This small molecule binds to this protein.
Small molecule (SMILES): NCc1c[nH]c2nc(N)[nH]c(=O)c12

Sequence of chain 1.A:
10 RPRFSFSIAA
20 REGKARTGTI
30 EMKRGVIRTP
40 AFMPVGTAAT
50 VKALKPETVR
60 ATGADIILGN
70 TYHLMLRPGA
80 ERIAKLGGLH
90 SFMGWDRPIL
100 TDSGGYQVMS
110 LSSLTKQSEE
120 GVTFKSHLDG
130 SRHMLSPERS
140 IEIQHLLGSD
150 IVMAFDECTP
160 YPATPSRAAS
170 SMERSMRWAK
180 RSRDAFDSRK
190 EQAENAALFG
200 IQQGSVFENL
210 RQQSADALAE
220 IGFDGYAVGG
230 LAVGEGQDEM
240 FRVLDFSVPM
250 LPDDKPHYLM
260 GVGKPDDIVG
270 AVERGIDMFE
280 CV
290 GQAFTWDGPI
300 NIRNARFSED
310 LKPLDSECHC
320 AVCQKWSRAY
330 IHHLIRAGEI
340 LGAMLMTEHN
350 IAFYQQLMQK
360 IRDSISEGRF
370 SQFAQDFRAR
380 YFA

Binding-site contacts:
Ligand atom C7 contacts residue MET259 of chain 1.A at 3.7 Å (hydrophobic).
Ligand atom N11 contacts residue GLY229 of chain 1.A at 3.5 Å (h-bond).
Ligand atom C5 contacts residue MET259 of chain 1.A at 3.8 Å (hydrophobic).
Ligand atom C8 contacts residue GLY260 of chain 1.A at 3.8 Å.
Ligand atom N11 contacts residue CYS157 of chain 1.A at 4.1 Å.
Ligand atom C10 contacts residue MET259 of chain 1.A at 3.4 Å (hydrophobic).
Ligand atom C6 contacts residue GLN202 of chain 1.A at 4.3 Å.
Ligand atom C10 contacts residue GLY229 of chain 1.A at 3.7 Å.
Ligand atom N1 contacts residue CYS157 of chain 1.A at 3.8 Å.
Ligand atom C5 contacts residue TYR105 of chain 1.A at 4.0 Å (hydrophobic).
Ligand atom C4 contacts residue TYR105 of chain 1.A at 3.6 Å (hydrophobic).
Ligand atom N1 contacts residue GLN202 of chain 1.A at 4.1 Å.
Ligand atom C2 contacts residue ASP155 of chain 1.A at 4.0 Å.
Ligand atom C7 contacts residue TYR105 of chain 1.A at 4.4 Å (hydrophobic).
Ligand atom N9 contacts residue MET259 of chain 1.A at 4.3 Å.
Ligand atom N3 contacts residue MET259 of chain 1.A at 4.0 Å.
Ligand atom N11 contacts residue VAL232 of chain 1.A at 3.1 Å.
Ligand atom C6 contacts residue CYS157 of chain 1.A at 3.6 Å (hydrophobic).
Ligand atom C2 contacts residue TYR105 of chain 1.A at 3.7 Å (hydrophobic).
Ligand atom N2 contacts residue ASP155 of chain 1.A at 3.1 Å (salt-bridge).
Ligand atom O6 contacts residue GLY229 of chain 1.A at 2.5 Å (h-bond).
Ligand atom N9 contacts residue TYR105 of chain 1.A at 3.7 Å.
Ligand atom O6 contacts residue GLY228 of chain 1.A at 3.2 Å.
Ligand atom O6 contacts residue CYS157 of chain 1.A at 3.2 Å (h-bond).
Ligand atom C8 contacts residue TYR105 of chain 1.A at 4.1 Å (hydrophobic).
Ligand atom C6 contacts residue GLY228 of chain 1.A at 4.2 Å.
Ligand atom C4 contacts residue MET259 of chain 1.A at 4.2 Å (hydrophobic).
Ligand atom O6 contacts residue GLN202 of chain 1.A at 3.6 Å (h-bond).
Ligand atom C2 contacts residue MET259 of chain 1.A at 4.2 Å (hydrophobic).
Ligand atom C6 contacts residue MET259 of chain 1.A at 4.0 Å (hydrophobic).
Ligand atom C10 contacts residue LEU230 of chain 1.A at 3.1 Å (hydrophobic).
Ligand atom N1 contacts residue ASP155 of chain 1.A at 3.5 Å (salt-bridge).
Ligand atom N11 contacts residue LEU230 of chain 1.A at 2.9 Å (h-bond).
Ligand atom N1 contacts residue MET259 of chain 1.A at 4.1 Å.
Ligand atom N2 contacts residue TYR105 of chain 1.A at 3.8 Å.
Ligand atom C7 contacts residue GLY260 of chain 1.A at 4.3 Å.
Ligand atom O6 contacts residue MET259 of chain 1.A at 4.3 Å.
Ligand atom C6 contacts residue GLY229 of chain 1.A at 3.8 Å.
Ligand atom C8 contacts residue MET259 of chain 1.A at 3.9 Å (hydrophobic).
Ligand atom N3 contacts residue TYR105 of chain 1.A at 3.2 Å.